This protein binds this small molecule.
Small molecule (SMILES): O=C(CO)[C@H](O)[C@@H](O)COP(=O)(O)O

Binding-site contacts:
Ligand atom O12 contacts residue ARG38 of chain 2.A at 3.0 Å (salt-bridge).
Ligand atom O10 contacts residue THR94 of chain 2.A at 3.5 Å.
Ligand atom P11 contacts residue MN1 of chain 2.C at 3.3 Å.
Ligand atom C03 contacts residue ASP43 of chain 2.A at 3.2 Å.
Ligand atom O13 contacts residue HIS154 of chain 2.A at 3.2 Å (h-bond).
Ligand atom O12 contacts residue ARG151 of chain 2.A at 3.0 Å (salt-bridge).
Ligand atom C02 contacts residue LEU173 of chain 2.A at 3.6 Å (hydrophobic).
Ligand atom C01 contacts residue LEU173 of chain 2.A at 3.5 Å (hydrophobic).
Ligand atom O05 contacts residue MN1 of chain 2.C at 2.3 Å.
Ligand atom O14 contacts residue HIS154 of chain 2.A at 3.0 Å (h-bond).
Ligand atom O05 contacts residue MN1 of chain 2.D at 2.3 Å.
Ligand atom C01 contacts residue THR155 of chain 2.A at 3.2 Å.
Ligand atom C03 contacts residue GLU175 of chain 2.A at 3.8 Å.
Ligand atom O08 contacts residue ASP43 of chain 2.A at 2.2 Å (salt-bridge).
Ligand atom O12 contacts residue THR94 of chain 2.A at 2.9 Å (h-bond).
Ligand atom O14 contacts residue GLU39 of chain 2.A at 3.0 Å (salt-bridge).
Ligand atom C06 contacts residue MN1 of chain 2.D at 3.1 Å.
Ligand atom O09 contacts residue LEU141 of chain 2.A at 3.5 Å.
Ligand atom P11 contacts residue HIS154 of chain 2.A at 3.7 Å.
Ligand atom P11 contacts residue ARG38 of chain 2.A at 3.7 Å.
Ligand atom O13 contacts residue GLY153 of chain 2.A at 3.5 Å.
Ligand atom C04 contacts residue MN1 of chain 2.D at 3.0 Å.
Ligand atom O14 contacts residue ARG38 of chain 2.A at 3.4 Å (salt-bridge).
Ligand atom O08 contacts residue HIS154 of chain 2.A at 3.3 Å (h-bond).
Ligand atom O07 contacts residue HIS137 of chain 1.A at 2.9 Å (h-bond).
Ligand atom C06 contacts residue HIS137 of chain 1.A at 3.5 Å.
Ligand atom C03 contacts residue MN1 of chain 2.C at 3.2 Å.
Ligand atom O14 contacts residue MN1 of chain 2.C at 2.1 Å.
Ligand atom O10 contacts residue THR155 of chain 2.A at 3.5 Å (h-bond).
Ligand atom O05 contacts residue GLU39 of chain 2.A at 3.1 Å (salt-bridge).
Ligand atom O08 contacts residue MN1 of chain 2.C at 2.3 Å.
Ligand atom O07 contacts residue MN1 of chain 2.D at 2.2 Å.
Ligand atom C04 contacts residue GLU175 of chain 2.A at 3.3 Å.
Ligand atom O07 contacts residue GLU175 of chain 2.A at 3.4 Å (salt-bridge).
Ligand atom O13 contacts residue THR155 of chain 2.A at 2.9 Å (h-bond).
Ligand atom C06 contacts residue GLU175 of chain 2.A at 3.3 Å.
Ligand atom O09 contacts residue CYS68 of chain 2.A at 3.2 Å (h-bond).
Ligand atom O13 contacts residue ARG151 of chain 2.A at 2.9 Å (salt-bridge).
Ligand atom C04 contacts residue MN1 of chain 2.C at 3.1 Å.
Ligand atom O10 contacts residue MN1 of chain 2.C at 3.6 Å.

Sequence of chain 1.A:
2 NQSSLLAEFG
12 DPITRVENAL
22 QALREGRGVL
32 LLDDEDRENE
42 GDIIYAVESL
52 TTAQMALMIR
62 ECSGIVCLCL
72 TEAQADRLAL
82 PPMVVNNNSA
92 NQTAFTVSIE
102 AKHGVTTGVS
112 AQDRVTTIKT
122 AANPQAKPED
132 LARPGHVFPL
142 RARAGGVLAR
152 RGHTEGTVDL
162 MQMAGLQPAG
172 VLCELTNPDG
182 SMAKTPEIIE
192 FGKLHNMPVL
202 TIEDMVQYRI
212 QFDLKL

Sequence of chain 2.A:
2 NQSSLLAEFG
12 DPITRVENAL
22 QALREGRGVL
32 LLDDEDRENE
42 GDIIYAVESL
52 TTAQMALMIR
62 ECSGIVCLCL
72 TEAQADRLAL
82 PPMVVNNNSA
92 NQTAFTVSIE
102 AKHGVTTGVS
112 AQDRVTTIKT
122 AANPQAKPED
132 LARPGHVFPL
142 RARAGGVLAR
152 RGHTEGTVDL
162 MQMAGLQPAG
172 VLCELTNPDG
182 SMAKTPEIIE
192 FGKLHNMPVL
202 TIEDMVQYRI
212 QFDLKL